Binding-site contacts:
Ligand atom C contacts residue ASP272 of chain 1.A at 4.2 Å.
Ligand atom O contacts residue PRO1 of chain 1.F at 2.3 Å (h-bond).
Ligand atom C contacts residue HIS366 of chain 1.A at 4.5 Å.
Ligand atom N contacts residue NA1 of chain 1.D at 3.2 Å (h-bond).
Ligand atom CA contacts residue MN1 of chain 1.C at 3.9 Å.
Ligand atom N contacts residue ASP283 of chain 1.A at 3.2 Å (salt-bridge).
Ligand atom CA contacts residue HIS251 of chain 1.A at 3.9 Å.
Ligand atom C contacts residue NA1 of chain 1.D at 2.8 Å.
Ligand atom C contacts residue ASP283 of chain 1.A at 4.2 Å.
Ligand atom C contacts residue MN1 of chain 1.C at 3.2 Å.
Ligand atom C contacts residue PRO1 of chain 1.F at 1.3 Å (hydrophobic).
Ligand atom CA contacts residue NA1 of chain 1.D at 2.9 Å.
Ligand atom O contacts residue MN1 of chain 1.C at 2.5 Å.
Ligand atom N contacts residue PRO1 of chain 1.F at 3.7 Å.
Ligand atom CA contacts residue PRO1 of chain 1.F at 2.4 Å (hydrophobic).
Ligand atom O contacts residue HIS366 of chain 1.A at 3.3 Å (h-bond).
Ligand atom C contacts residue HIS251 of chain 1.A at 3.8 Å.
Ligand atom N contacts residue HIS373 of chain 1.A at 4.4 Å.
Ligand atom N contacts residue ASP274 of chain 1.A at 4.2 Å.
Ligand atom CA contacts residue ASP283 of chain 1.A at 4.2 Å.
Ligand atom C contacts residue GLU408 of chain 1.A at 4.1 Å.
Ligand atom C contacts residue HIS373 of chain 1.A at 3.6 Å.
Ligand atom O contacts residue GLU408 of chain 1.A at 3.6 Å.
Ligand atom O contacts residue ASP283 of chain 1.A at 3.4 Å (salt-bridge).
Ligand atom N contacts residue ASP272 of chain 1.A at 3.8 Å.
Ligand atom O contacts residue NA1 of chain 1.D at 3.1 Å (h-bond).
Ligand atom N contacts residue ILE240 of chain 1.A at 4.4 Å.
Ligand atom N contacts residue MN1 of chain 1.C at 3.7 Å.
Ligand atom CA contacts residue ASP272 of chain 1.A at 3.4 Å.
Ligand atom CA contacts residue ILE240 of chain 1.A at 3.8 Å (hydrophobic).
Ligand atom O contacts residue HIS373 of chain 1.A at 2.8 Å (h-bond).

Sequence of chain 1.A:
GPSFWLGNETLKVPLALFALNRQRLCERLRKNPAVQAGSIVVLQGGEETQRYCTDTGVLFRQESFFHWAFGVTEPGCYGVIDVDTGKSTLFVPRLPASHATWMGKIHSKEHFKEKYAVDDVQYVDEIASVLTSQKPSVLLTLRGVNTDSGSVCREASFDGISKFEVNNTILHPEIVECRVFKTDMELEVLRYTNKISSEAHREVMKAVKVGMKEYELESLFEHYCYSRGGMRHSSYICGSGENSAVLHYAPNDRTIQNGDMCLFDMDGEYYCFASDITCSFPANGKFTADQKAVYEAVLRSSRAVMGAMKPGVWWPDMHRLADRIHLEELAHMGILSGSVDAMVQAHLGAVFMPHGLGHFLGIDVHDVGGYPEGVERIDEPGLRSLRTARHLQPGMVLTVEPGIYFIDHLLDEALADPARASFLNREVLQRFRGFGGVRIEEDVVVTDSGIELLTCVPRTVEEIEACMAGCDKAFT

A small-molecule ligand and the protein it binds are described below.
Small molecule (SMILES): NCC(=O)O